Binding-site contacts:
Ligand atom N2 contacts residue ASN127 of chain 1.D at 3.0 Å (h-bond).
Ligand atom C1 contacts residue ASN127 of chain 1.D at 1.5 Å.
Ligand atom C3 contacts residue ASN127 of chain 1.D at 3.9 Å.
Ligand atom C6 contacts residue TYR128 of chain 1.D at 4.2 Å (hydrophobic).
Ligand atom C5 contacts residue ASN127 of chain 1.D at 3.7 Å.
Ligand atom C2 contacts residue ASN127 of chain 1.D at 2.5 Å.
Ligand atom C4 contacts residue ASN127 of chain 1.D at 4.3 Å.
Ligand atom C7 contacts residue ASN127 of chain 1.D at 3.6 Å.
Ligand atom O5 contacts residue ASN127 of chain 1.D at 2.5 Å (h-bond).
Ligand atom C8 contacts residue ASN127 of chain 1.D at 4.0 Å.

This small molecule binds to this protein.
Small molecule (SMILES): CC(=O)N[C@@H]1[C@@H](O)[C@H](O)[C@@H](CO)O[C@H]1O

Sequence of chain 1.D:
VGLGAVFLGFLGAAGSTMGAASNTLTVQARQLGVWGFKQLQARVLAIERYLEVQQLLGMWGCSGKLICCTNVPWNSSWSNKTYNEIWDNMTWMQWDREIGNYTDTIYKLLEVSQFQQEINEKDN